Binding-site contacts:
Ligand atom C3 contacts residue ARG104 of chain 1.K at 4.4 Å.
Ligand atom C7 contacts residue ASN232 of chain 1.L at 3.4 Å.
Ligand atom N2 contacts residue ASN232 of chain 1.L at 2.9 Å (h-bond).
Ligand atom C2 contacts residue ASN232 of chain 1.L at 2.5 Å.
Ligand atom C7 contacts residue ARG104 of chain 1.K at 3.9 Å.
Ligand atom C5 contacts residue ASN232 of chain 1.L at 3.6 Å.
Ligand atom O5 contacts residue PHE233 of chain 1.L at 3.9 Å.
Ligand atom O7 contacts residue ARG104 of chain 1.K at 3.0 Å (salt-bridge).
Ligand atom O5 contacts residue ASN232 of chain 1.L at 2.4 Å (h-bond).
Ligand atom C3 contacts residue ASN232 of chain 1.L at 3.9 Å.
Ligand atom O7 contacts residue ASN230 of chain 1.L at 4.5 Å.
Ligand atom O7 contacts residue ASN232 of chain 1.L at 3.5 Å (h-bond).
Ligand atom C4 contacts residue ASN232 of chain 1.L at 4.2 Å.
Ligand atom C8 contacts residue ARG104 of chain 1.K at 3.9 Å.
Ligand atom C6 contacts residue GLU235 of chain 1.L at 3.1 Å.
Ligand atom C1 contacts residue PHE233 of chain 1.L at 4.2 Å (hydrophobic).
Ligand atom O5 contacts residue GLU235 of chain 1.L at 3.8 Å.
Ligand atom C8 contacts residue ASN230 of chain 1.L at 4.5 Å.
Ligand atom O4 contacts residue LYS119 of chain 1.L at 4.2 Å.
Ligand atom O3 contacts residue ASN139 of chain 1.K at 4.3 Å.
Ligand atom C1 contacts residue ASN232 of chain 1.L at 1.5 Å.
Ligand atom O3 contacts residue ARG104 of chain 1.K at 3.4 Å (salt-bridge).
Ligand atom C2 contacts residue ARG104 of chain 1.K at 4.3 Å.
Ligand atom C5 contacts residue GLU235 of chain 1.L at 4.0 Å.

Sequence of chain 1.L:
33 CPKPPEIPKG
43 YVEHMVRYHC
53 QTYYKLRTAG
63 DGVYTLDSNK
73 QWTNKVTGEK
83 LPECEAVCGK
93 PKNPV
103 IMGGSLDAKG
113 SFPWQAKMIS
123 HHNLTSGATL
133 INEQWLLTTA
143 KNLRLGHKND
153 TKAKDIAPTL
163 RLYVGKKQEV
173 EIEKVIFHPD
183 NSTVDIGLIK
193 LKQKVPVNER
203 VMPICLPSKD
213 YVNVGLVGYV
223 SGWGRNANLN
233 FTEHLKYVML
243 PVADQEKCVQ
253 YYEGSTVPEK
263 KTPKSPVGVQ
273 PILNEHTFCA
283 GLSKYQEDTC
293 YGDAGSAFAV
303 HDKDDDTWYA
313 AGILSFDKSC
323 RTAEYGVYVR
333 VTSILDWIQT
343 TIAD

The small molecule below binds the protein below.
Small molecule (SMILES): CC(=O)N[C@H]1CO[C@H](CO[C@@H]2O[C@@H](C)[C@@H](O)[C@@H](O)[C@@H]2O)[C@@H](O)[C@@H]1O

Sequence of chain 1.K:
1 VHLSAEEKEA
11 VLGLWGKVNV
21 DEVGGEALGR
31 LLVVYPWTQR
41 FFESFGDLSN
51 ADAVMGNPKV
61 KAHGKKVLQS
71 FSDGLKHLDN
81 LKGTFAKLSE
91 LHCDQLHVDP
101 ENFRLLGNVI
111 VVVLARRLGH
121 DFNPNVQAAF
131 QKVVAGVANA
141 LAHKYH